Binding-site contacts:
Ligand atom N2 contacts residue ASN32 of chain 1.A at 3.0 Å (h-bond).
Ligand atom C8 contacts residue THR34 of chain 1.A at 3.9 Å.
Ligand atom C1 contacts residue THR312 of chain 1.A at 3.7 Å.
Ligand atom C1 contacts residue ASN32 of chain 1.A at 1.4 Å.
Ligand atom O6 contacts residue THR312 of chain 1.A at 4.3 Å.
Ligand atom C2 contacts residue ASN32 of chain 1.A at 2.5 Å.
Ligand atom C6 contacts residue THR312 of chain 1.A at 4.0 Å.
Ligand atom C5 contacts residue ASN32 of chain 1.A at 3.6 Å.
Ligand atom C7 contacts residue ASN32 of chain 1.A at 3.4 Å.
Ligand atom C4 contacts residue ASN32 of chain 1.A at 4.2 Å.
Ligand atom O5 contacts residue ASN32 of chain 1.A at 2.3 Å (h-bond).
Ligand atom C7 contacts residue THR34 of chain 1.A at 4.5 Å.
Ligand atom C8 contacts residue NAG1 of chain 1.I at 4.0 Å.
Ligand atom O7 contacts residue ASN32 of chain 1.A at 3.5 Å (h-bond).
Ligand atom O5 contacts residue THR312 of chain 1.A at 3.0 Å (h-bond).
Ligand atom C5 contacts residue THR312 of chain 1.A at 4.1 Å.
Ligand atom O7 contacts residue THR34 of chain 1.A at 4.2 Å.
Ligand atom C3 contacts residue ASN32 of chain 1.A at 3.8 Å.

Sequence of chain 1.A:
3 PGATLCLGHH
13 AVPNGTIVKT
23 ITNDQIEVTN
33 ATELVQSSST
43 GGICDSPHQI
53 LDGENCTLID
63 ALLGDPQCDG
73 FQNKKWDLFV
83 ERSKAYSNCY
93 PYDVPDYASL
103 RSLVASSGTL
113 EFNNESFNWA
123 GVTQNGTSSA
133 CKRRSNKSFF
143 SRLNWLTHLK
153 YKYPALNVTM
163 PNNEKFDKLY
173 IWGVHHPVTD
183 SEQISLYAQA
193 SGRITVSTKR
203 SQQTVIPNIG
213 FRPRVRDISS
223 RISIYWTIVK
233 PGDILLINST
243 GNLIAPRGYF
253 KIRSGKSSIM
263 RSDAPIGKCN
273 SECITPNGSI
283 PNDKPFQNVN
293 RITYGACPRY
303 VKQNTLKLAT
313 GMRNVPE

A protein and the small-molecule ligand that binds it are described below.
Small molecule (SMILES): CC(=O)N[C@H]1[C@H](O[C@H]2[C@H](O)[C@@H](NC(C)=O)CO[C@@H]2CO)O[C@H](CO)[C@@H](O[C@@H]2O[C@H](CO)[C@@H](O)[C@H](O[C@H]3O[C@H](CO)[C@@H](O)[C@H](O)[C@@H]3O)[C@@H]2O)[C@@H]1O